Binding-site contacts:
Ligand atom C1 contacts residue HIS24 of chain 1.A at 4.3 Å.
Ligand atom C2 contacts residue ASN47 of chain 1.A at 2.4 Å.
Ligand atom C5 contacts residue VAL70 of chain 1.A at 3.8 Å (hydrophobic).
Ligand atom C5 contacts residue GLU71 of chain 1.A at 4.1 Å.
Ligand atom O7 contacts residue ASN47 of chain 1.A at 3.1 Å (h-bond).
Ligand atom C1 contacts residue ASN47 of chain 1.A at 1.4 Å.
Ligand atom C4 contacts residue GLU71 of chain 1.A at 4.1 Å.
Ligand atom C5 contacts residue ASN47 of chain 1.A at 3.7 Å.
Ligand atom C1 contacts residue GLU71 of chain 1.A at 4.2 Å.
Ligand atom C6 contacts residue VAL70 of chain 1.A at 3.5 Å (hydrophobic).
Ligand atom O7 contacts residue GLU71 of chain 1.A at 3.6 Å.
Ligand atom O5 contacts residue GLU71 of chain 1.A at 3.4 Å.
Ligand atom O5 contacts residue ASN47 of chain 1.A at 2.4 Å (h-bond).
Ligand atom O6 contacts residue SER109 of chain 1.A at 2.6 Å (h-bond).
Ligand atom C2 contacts residue GLU71 of chain 1.A at 4.2 Å.
Ligand atom C8 contacts residue LYS108 of chain 1.A at 4.0 Å.
Ligand atom C8 contacts residue ASN47 of chain 1.A at 4.3 Å.
Ligand atom C3 contacts residue ASN47 of chain 1.A at 3.7 Å.
Ligand atom O5 contacts residue VAL70 of chain 1.A at 3.8 Å.
Ligand atom O6 contacts residue VAL70 of chain 1.A at 4.1 Å.
Ligand atom C8 contacts residue ILE26 of chain 1.A at 4.0 Å (hydrophobic).
Ligand atom C7 contacts residue ASN47 of chain 1.A at 3.1 Å.
Ligand atom O6 contacts residue GLU71 of chain 1.A at 2.7 Å (salt-bridge).
Ligand atom C8 contacts residue GLN129 of chain 1.A at 3.4 Å.
Ligand atom N2 contacts residue ASN47 of chain 1.A at 2.8 Å (h-bond).
Ligand atom C6 contacts residue GLU71 of chain 1.A at 3.9 Å.
Ligand atom C4 contacts residue ASN47 of chain 1.A at 4.2 Å.
Ligand atom C6 contacts residue SER109 of chain 1.A at 3.6 Å.

This protein binds this small molecule.
Small molecule (SMILES): CC(=O)N[C@H]1[C@H](O[C@H]2[C@H](O)[C@@H](NC(C)=O)CO[C@@H]2CO)O[C@H](CO)[C@@H](O)[C@@H]1O

Sequence of chain 1.A:
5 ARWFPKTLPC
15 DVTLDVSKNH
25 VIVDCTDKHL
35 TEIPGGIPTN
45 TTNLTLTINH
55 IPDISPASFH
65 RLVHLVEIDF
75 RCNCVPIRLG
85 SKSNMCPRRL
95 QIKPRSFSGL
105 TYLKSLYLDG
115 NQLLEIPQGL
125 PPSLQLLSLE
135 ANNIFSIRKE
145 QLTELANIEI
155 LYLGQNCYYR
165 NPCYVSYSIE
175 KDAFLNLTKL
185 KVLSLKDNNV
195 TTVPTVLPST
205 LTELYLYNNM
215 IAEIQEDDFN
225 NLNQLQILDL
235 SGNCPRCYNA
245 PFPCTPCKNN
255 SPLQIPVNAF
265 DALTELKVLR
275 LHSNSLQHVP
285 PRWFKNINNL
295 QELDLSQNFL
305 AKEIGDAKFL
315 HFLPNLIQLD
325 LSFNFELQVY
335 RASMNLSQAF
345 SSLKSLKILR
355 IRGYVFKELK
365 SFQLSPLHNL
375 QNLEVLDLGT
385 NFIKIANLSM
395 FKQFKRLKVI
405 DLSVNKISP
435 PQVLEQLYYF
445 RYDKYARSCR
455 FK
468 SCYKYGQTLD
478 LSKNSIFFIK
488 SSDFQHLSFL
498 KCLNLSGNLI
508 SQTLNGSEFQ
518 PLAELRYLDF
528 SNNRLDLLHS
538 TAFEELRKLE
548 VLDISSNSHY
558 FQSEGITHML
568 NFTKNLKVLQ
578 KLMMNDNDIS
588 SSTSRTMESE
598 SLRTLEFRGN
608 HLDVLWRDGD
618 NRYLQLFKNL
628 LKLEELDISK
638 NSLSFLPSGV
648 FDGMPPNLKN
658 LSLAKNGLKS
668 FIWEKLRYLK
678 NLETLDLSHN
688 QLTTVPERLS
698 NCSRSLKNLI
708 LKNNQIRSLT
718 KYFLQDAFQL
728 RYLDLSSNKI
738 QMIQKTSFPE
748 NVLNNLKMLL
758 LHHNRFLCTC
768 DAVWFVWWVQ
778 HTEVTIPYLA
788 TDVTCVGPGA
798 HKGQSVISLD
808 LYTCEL